Sequence of chain 1.A:
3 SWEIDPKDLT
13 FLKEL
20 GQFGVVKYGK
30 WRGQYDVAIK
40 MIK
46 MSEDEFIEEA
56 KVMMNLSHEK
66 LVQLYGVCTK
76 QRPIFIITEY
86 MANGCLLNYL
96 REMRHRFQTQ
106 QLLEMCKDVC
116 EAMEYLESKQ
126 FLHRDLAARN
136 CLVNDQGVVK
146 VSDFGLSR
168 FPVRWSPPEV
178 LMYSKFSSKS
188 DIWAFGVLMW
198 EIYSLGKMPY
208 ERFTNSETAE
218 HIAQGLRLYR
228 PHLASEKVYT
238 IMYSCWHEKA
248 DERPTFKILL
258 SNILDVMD

Binding-site contacts:
Ligand atom C6 contacts residue PHE149 of chain 1.A at 3.7 Å (hydrophobic).
Ligand atom N contacts residue TYR85 of chain 1.A at 3.5 Å.
Ligand atom C12 contacts residue TYR85 of chain 1.A at 3.8 Å (hydrophobic).
Ligand atom C2 contacts residue ALA37 of chain 1.A at 3.4 Å (hydrophobic).
Ligand atom C19 contacts residue ALA87 of chain 1.A at 3.0 Å (hydrophobic).
Ligand atom C10 contacts residue ALA37 of chain 1.A at 3.6 Å (hydrophobic).
Ligand atom C12 contacts residue MET86 of chain 1.A at 3.3 Å (hydrophobic).
Ligand atom C8 contacts residue LYS39 of chain 1.A at 3.5 Å.
Ligand atom C12 contacts residue GLY89 of chain 1.A at 3.4 Å.
Ligand atom C19 contacts residue GLY89 of chain 1.A at 3.6 Å.
Ligand atom N1 contacts residue MET86 of chain 1.A at 2.8 Å (h-bond).
Ligand atom C7 contacts residue MET58 of chain 1.A at 3.7 Å (hydrophobic).
Ligand atom C21 contacts residue ALA87 of chain 1.A at 3.5 Å (hydrophobic).
Ligand atom N1 contacts residue TYR85 of chain 1.A at 3.7 Å.
Ligand atom C8 contacts residue ILE81 of chain 1.A at 3.8 Å (hydrophobic).
Ligand atom C1 contacts residue GLU84 of chain 1.A at 3.4 Å.
Ligand atom N1 contacts residue ALA37 of chain 1.A at 3.8 Å.
Ligand atom N2 contacts residue THR83 of chain 1.A at 2.9 Å (h-bond).
Ligand atom C1 contacts residue THR83 of chain 1.A at 3.8 Å.
Ligand atom O1 contacts residue GLU97 of chain 1.A at 3.4 Å (salt-bridge).
Ligand atom C2 contacts residue LEU137 of chain 1.A at 3.6 Å (hydrophobic).
Ligand atom C10 contacts residue LYS39 of chain 1.A at 3.5 Å.
Ligand atom C7 contacts residue LYS39 of chain 1.A at 3.8 Å.
Ligand atom N1 contacts residue GLU84 of chain 1.A at 3.8 Å.
Ligand atom C1 contacts residue ALA37 of chain 1.A at 3.3 Å (hydrophobic).
Ligand atom CL contacts residue SER147 of chain 1.A at 3.5 Å.
Ligand atom C9 contacts residue THR83 of chain 1.A at 3.6 Å.
Ligand atom C13 contacts residue GLY89 of chain 1.A at 3.5 Å.
Ligand atom C19 contacts residue TYR85 of chain 1.A at 3.6 Å (hydrophobic).
Ligand atom C18 contacts residue ALA87 of chain 1.A at 3.4 Å (hydrophobic).
Ligand atom C10 contacts residue ILE81 of chain 1.A at 3.6 Å (hydrophobic).
Ligand atom C contacts residue MET86 of chain 1.A at 3.7 Å (hydrophobic).
Ligand atom C1 contacts residue MET86 of chain 1.A at 3.7 Å (hydrophobic).
Ligand atom C10 contacts residue THR83 of chain 1.A at 3.6 Å.
Ligand atom C6 contacts residue SER147 of chain 1.A at 3.6 Å.
Ligand atom C11 contacts residue MET86 of chain 1.A at 3.4 Å (hydrophobic).
Ligand atom N contacts residue MET86 of chain 1.A at 2.8 Å (h-bond).
Ligand atom N5 contacts residue GLY89 of chain 1.A at 3.8 Å.
Ligand atom O1 contacts residue ASN88 of chain 1.A at 3.3 Å (h-bond).
Ligand atom C4 contacts residue THR83 of chain 1.A at 3.5 Å.

This protein binds this small molecule.
Small molecule (SMILES): Cc1nc(Nc2ncc(C(=O)Nc3c(C)cccc3Cl)s2)cc(N2CCN(CCO)CC2)n1